This protein binds this small molecule.
Small molecule (SMILES): CC(=O)N[C@H]1[C@H](O[C@H]2[C@H](O)[C@@H](NC(C)=O)CO[C@@H]2CO)O[C@H](CO)[C@@H](O)[C@@H]1O

Sequence of chain 1.B:
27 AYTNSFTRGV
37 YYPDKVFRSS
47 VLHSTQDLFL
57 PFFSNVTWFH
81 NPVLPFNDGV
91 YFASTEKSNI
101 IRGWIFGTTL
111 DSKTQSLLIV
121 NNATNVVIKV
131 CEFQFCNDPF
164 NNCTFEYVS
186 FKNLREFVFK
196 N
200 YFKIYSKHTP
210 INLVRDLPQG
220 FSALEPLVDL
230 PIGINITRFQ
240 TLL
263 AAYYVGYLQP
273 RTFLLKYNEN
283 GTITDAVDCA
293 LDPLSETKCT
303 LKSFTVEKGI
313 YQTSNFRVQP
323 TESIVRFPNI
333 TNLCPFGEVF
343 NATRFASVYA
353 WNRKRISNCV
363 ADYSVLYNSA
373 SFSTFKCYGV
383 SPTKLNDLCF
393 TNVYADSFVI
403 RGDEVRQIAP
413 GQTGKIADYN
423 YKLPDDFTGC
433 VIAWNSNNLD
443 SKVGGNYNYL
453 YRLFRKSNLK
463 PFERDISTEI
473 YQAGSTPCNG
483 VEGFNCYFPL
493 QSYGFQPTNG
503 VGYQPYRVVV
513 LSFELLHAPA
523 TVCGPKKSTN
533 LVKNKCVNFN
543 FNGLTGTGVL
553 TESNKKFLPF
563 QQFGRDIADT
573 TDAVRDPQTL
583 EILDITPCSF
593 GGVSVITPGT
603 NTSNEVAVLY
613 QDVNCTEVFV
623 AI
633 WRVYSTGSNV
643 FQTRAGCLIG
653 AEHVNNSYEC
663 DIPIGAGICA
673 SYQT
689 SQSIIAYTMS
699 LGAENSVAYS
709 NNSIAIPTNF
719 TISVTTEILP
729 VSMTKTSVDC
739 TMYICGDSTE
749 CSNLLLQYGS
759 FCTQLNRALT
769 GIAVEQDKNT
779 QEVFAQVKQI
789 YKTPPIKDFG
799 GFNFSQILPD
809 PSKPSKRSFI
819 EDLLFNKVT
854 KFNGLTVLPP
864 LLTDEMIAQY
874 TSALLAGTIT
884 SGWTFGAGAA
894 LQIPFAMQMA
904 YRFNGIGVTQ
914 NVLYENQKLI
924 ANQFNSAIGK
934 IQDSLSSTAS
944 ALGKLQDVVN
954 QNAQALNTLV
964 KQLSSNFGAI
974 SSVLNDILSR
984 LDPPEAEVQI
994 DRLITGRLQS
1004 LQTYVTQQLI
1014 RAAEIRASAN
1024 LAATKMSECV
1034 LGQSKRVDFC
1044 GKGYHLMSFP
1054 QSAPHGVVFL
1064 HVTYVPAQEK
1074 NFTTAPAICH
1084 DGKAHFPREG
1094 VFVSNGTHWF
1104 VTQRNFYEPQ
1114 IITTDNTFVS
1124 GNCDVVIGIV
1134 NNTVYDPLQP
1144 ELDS

Binding-site contacts:
Ligand atom O7 contacts residue ASN1098 of chain 1.B at 3.1 Å (h-bond).
Ligand atom C4 contacts residue HIS1101 of chain 1.B at 4.1 Å.
Ligand atom C7 contacts residue ASN1098 of chain 1.B at 3.2 Å.
Ligand atom C7 contacts residue HIS1101 of chain 1.B at 4.4 Å.
Ligand atom C6 contacts residue PHE1103 of chain 1.B at 3.9 Å (hydrophobic).
Ligand atom N2 contacts residue ASN1098 of chain 1.B at 2.9 Å (h-bond).
Ligand atom C2 contacts residue THR1100 of chain 1.B at 3.6 Å.
Ligand atom O5 contacts residue PHE1103 of chain 1.B at 4.0 Å.
Ligand atom C8 contacts residue THR1100 of chain 1.B at 3.8 Å.
Ligand atom C5 contacts residue ASN1098 of chain 1.B at 3.7 Å.
Ligand atom C1 contacts residue ASN1098 of chain 1.B at 1.4 Å.
Ligand atom O7 contacts residue HIS1101 of chain 1.B at 4.3 Å.
Ligand atom N2 contacts residue THR1100 of chain 1.B at 3.0 Å (h-bond).
Ligand atom C8 contacts residue ASN1098 of chain 1.B at 4.0 Å.
Ligand atom C2 contacts residue ASN1098 of chain 1.B at 2.4 Å.
Ligand atom O3 contacts residue THR1100 of chain 1.B at 4.2 Å.
Ligand atom C1 contacts residue THR1100 of chain 1.B at 3.7 Å.
Ligand atom C3 contacts residue THR1100 of chain 1.B at 3.5 Å.
Ligand atom C5 contacts residue PHE1103 of chain 1.B at 4.0 Å (hydrophobic).
Ligand atom C5 contacts residue HIS1101 of chain 1.B at 3.9 Å.
Ligand atom C3 contacts residue ASN1098 of chain 1.B at 3.8 Å.
Ligand atom C3 contacts residue HIS1101 of chain 1.B at 3.7 Å.
Ligand atom C1 contacts residue HIS1101 of chain 1.B at 4.4 Å.
Ligand atom O5 contacts residue ASN1098 of chain 1.B at 2.4 Å (h-bond).
Ligand atom C7 contacts residue THR1100 of chain 1.B at 4.1 Å.
Ligand atom O3 contacts residue HIS1101 of chain 1.B at 4.3 Å.
Ligand atom C4 contacts residue ASN1098 of chain 1.B at 4.2 Å.
Ligand atom O4 contacts residue HIS1101 of chain 1.B at 3.8 Å.